Sequence of chain 6.T:
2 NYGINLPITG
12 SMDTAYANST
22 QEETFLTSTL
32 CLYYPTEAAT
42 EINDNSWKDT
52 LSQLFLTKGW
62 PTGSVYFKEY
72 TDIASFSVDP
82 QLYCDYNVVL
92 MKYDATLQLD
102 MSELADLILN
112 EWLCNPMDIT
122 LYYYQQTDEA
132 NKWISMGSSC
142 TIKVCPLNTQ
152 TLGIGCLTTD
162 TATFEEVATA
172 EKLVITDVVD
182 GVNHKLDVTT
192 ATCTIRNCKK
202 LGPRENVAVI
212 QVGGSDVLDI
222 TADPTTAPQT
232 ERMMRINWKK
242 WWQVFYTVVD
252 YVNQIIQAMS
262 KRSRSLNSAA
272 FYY

The small molecule below binds the protein below.
Small molecule (SMILES): CC(=O)N[C@H]1[C@H](O[C@H]2[C@H](O)[C@@H](NC(C)=O)CO[C@@H]2CO)O[C@H](CO)[C@@H](O)[C@@H]1O

Binding-site contacts:
Ligand atom O7 contacts residue ASN19 of chain 6.T at 4.1 Å.
Ligand atom O5 contacts residue ASN19 of chain 6.T at 2.8 Å (h-bond).
Ligand atom C1 contacts residue ASN19 of chain 6.T at 1.7 Å.
Ligand atom C5 contacts residue ASN19 of chain 6.T at 3.8 Å.
Ligand atom C7 contacts residue ASN19 of chain 6.T at 3.6 Å.
Ligand atom C3 contacts residue ASN19 of chain 6.T at 4.1 Å.
Ligand atom N2 contacts residue ASN19 of chain 6.T at 3.1 Å (h-bond).
Ligand atom C8 contacts residue ASN19 of chain 6.T at 4.3 Å.
Ligand atom C2 contacts residue ASN19 of chain 6.T at 3.0 Å.